Binding-site contacts:
Ligand atom C14 contacts residue MET165 of chain 1.B at 3.9 Å (hydrophobic).
Ligand atom C contacts residue ASN142 of chain 1.B at 3.5 Å.
Ligand atom C12 contacts residue MET165 of chain 1.B at 3.2 Å (hydrophobic).
Ligand atom N2 contacts residue HIS163 of chain 1.B at 2.7 Å (h-bond).
Ligand atom C14 contacts residue HIS164 of chain 1.B at 3.2 Å.
Ligand atom N2 contacts residue GLU166 of chain 1.B at 3.7 Å.
Ligand atom O2 contacts residue DMS1 of chain 1.Q at 3.5 Å.
Ligand atom C12 contacts residue MET49 of chain 1.B at 3.4 Å (hydrophobic).
Ligand atom C10 contacts residue DMS1 of chain 1.Q at 3.6 Å.
Ligand atom O1 contacts residue GLU166 of chain 1.B at 3.0 Å (salt-bridge).
Ligand atom C13 contacts residue HIS164 of chain 1.B at 3.9 Å.
Ligand atom C13 contacts residue MET165 of chain 1.B at 3.6 Å (hydrophobic).
Ligand atom C4 contacts residue GLU166 of chain 1.B at 3.6 Å.
Ligand atom C4 contacts residue CYS145 of chain 1.B at 3.7 Å (hydrophobic).
Ligand atom C2 contacts residue LEU141 of chain 1.B at 3.7 Å (hydrophobic).
Ligand atom N1 contacts residue PHE140 of chain 1.B at 3.8 Å.
Ligand atom C4 contacts residue HIS163 of chain 1.B at 3.3 Å.
Ligand atom C3 contacts residue PHE140 of chain 1.B at 3.4 Å (hydrophobic).
Ligand atom O1 contacts residue MET165 of chain 1.B at 3.3 Å.
Ligand atom C3 contacts residue GLU166 of chain 1.B at 3.6 Å.
Ligand atom C9 contacts residue GLN189 of chain 1.B at 3.4 Å.
Ligand atom C11 contacts residue ARG188 of chain 1.B at 3.7 Å.
Ligand atom C2 contacts residue ASN142 of chain 1.B at 3.9 Å.
Ligand atom C12 contacts residue ARG188 of chain 1.B at 3.7 Å.
Ligand atom C3 contacts residue LEU141 of chain 1.B at 3.8 Å (hydrophobic).
Ligand atom N1 contacts residue LEU141 of chain 1.B at 3.5 Å.
Ligand atom N2 contacts residue SER144 of chain 1.B at 3.8 Å.
Ligand atom C11 contacts residue MET49 of chain 1.B at 3.7 Å (hydrophobic).
Ligand atom CL contacts residue HIS41 of chain 1.B at 3.6 Å.
Ligand atom C11 contacts residue DMS1 of chain 1.Q at 3.7 Å.
Ligand atom N1 contacts residue ASN142 of chain 1.B at 3.4 Å (h-bond).
Ligand atom C1 contacts residue ASN142 of chain 1.B at 3.7 Å.
Ligand atom CL contacts residue ASP187 of chain 1.B at 3.3 Å.
Ligand atom C3 contacts residue HIS163 of chain 1.B at 3.8 Å.
Ligand atom N contacts residue ASN142 of chain 1.B at 3.8 Å.
Ligand atom CL contacts residue HIS164 of chain 1.B at 3.7 Å.
Ligand atom C4 contacts residue MET165 of chain 1.B at 3.8 Å (hydrophobic).
Ligand atom O2 contacts residue GLN189 of chain 1.B at 3.0 Å (h-bond).
Ligand atom C13 contacts residue MET49 of chain 1.B at 3.6 Å (hydrophobic).
Ligand atom CL contacts residue MET165 of chain 1.B at 3.8 Å.

The small molecule below binds the protein below.
Small molecule (SMILES): Cn1c(=O)[nH]c2cncc(NC(=O)[C@@H]3CCOc4ccc(Cl)cc43)c21

Sequence of chain 1.B:
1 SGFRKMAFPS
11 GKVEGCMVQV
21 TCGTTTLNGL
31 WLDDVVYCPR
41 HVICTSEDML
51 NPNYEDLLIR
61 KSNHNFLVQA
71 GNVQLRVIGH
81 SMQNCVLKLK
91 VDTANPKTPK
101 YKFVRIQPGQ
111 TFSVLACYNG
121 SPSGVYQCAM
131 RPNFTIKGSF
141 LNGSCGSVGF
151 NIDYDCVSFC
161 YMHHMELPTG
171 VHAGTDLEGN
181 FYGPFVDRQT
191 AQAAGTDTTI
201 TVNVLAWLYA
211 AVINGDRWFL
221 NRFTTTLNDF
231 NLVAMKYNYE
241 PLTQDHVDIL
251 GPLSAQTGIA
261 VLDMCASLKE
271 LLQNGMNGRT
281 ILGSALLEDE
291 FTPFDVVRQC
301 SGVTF